Sequence of chain 1.C:
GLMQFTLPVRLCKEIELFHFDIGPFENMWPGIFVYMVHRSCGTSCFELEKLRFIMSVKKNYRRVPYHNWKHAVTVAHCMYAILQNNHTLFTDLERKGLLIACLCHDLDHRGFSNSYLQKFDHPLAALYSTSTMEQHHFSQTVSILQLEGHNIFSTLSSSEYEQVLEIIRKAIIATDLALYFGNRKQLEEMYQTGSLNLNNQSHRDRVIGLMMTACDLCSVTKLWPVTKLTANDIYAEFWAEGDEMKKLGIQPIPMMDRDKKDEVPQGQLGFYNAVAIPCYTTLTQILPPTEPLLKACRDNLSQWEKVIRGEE

Binding-site contacts:
Ligand atom C5 contacts residue PHE283 of chain 1.C at 3.5 Å (hydrophobic).
Ligand atom C11 contacts residue TYR247 of chain 1.C at 3.6 Å (hydrophobic).
Ligand atom C11 contacts residue GLN280 of chain 1.C at 3.6 Å.
Ligand atom C30 contacts residue LEU189 of chain 1.C at 3.6 Å (hydrophobic).
Ligand atom C10 contacts residue GLY279 of chain 1.C at 3.5 Å.
Ligand atom C22 contacts residue ILE246 of chain 1.C at 3.5 Å (hydrophobic).
Ligand atom C26 contacts residue LYS272 of chain 1.C at 3.5 Å.
Ligand atom C6 contacts residue TYR247 of chain 1.C at 3.3 Å (hydrophobic).
Ligand atom C21 contacts residue GLY279 of chain 1.C at 3.5 Å.
Ligand atom C8 contacts residue PHE283 of chain 1.C at 3.8 Å (hydrophobic).
Ligand atom C26 contacts residue GLU275 of chain 1.C at 3.5 Å.
Ligand atom C14 contacts residue GLY279 of chain 1.C at 3.8 Å.
Ligand atom C6 contacts residue GLY279 of chain 1.C at 3.8 Å.
Ligand atom C24 contacts residue TYR247 of chain 1.C at 3.6 Å (hydrophobic).
Ligand atom C19 contacts residue PHE283 of chain 1.C at 3.3 Å (hydrophobic).
Ligand atom N17 contacts residue PHE283 of chain 1.C at 3.3 Å.
Ligand atom O2 contacts residue PHE283 of chain 1.C at 3.3 Å.
Ligand atom N13 contacts residue ILE246 of chain 1.C at 3.4 Å.
Ligand atom N9 contacts residue MET267 of chain 1.C at 3.5 Å (h-bond).
Ligand atom N9 contacts residue GLY279 of chain 1.C at 3.7 Å.
Ligand atom C27 contacts residue LYS272 of chain 1.C at 3.6 Å.
Ligand atom C15 contacts residue LEU229 of chain 1.C at 3.7 Å (hydrophobic).
Ligand atom C27 contacts residue PRO266 of chain 1.C at 3.8 Å (hydrophobic).
Ligand atom C14 contacts residue MET267 of chain 1.C at 3.7 Å (hydrophobic).
Ligand atom C31 contacts residue HIS79 of chain 1.C at 3.5 Å.
Ligand atom C10 contacts residue TYR247 of chain 1.C at 3.6 Å (hydrophobic).
Ligand atom C4 contacts residue PHE283 of chain 1.C at 3.5 Å (hydrophobic).
Ligand atom N12 contacts residue ILE246 of chain 1.C at 3.3 Å.
Ligand atom O20 contacts residue GLN280 of chain 1.C at 2.9 Å (h-bond).
Ligand atom C23 contacts residue MET267 of chain 1.C at 3.9 Å (hydrophobic).
Ligand atom N7 contacts residue TYR247 of chain 1.C at 2.5 Å (h-bond).
Ligand atom C19 contacts residue MET267 of chain 1.C at 3.6 Å (hydrophobic).
Ligand atom N12 contacts residue PHE283 of chain 1.C at 3.6 Å.
Ligand atom C16 contacts residue PHE283 of chain 1.C at 3.6 Å (hydrophobic).
Ligand atom C27 contacts residue GLU275 of chain 1.C at 3.6 Å.
Ligand atom C18 contacts residue MET267 of chain 1.C at 3.3 Å (hydrophobic).
Ligand atom C23 contacts residue GLY279 of chain 1.C at 3.9 Å.
Ligand atom C21 contacts residue MET267 of chain 1.C at 3.8 Å (hydrophobic).
Ligand atom C25 contacts residue PRO266 of chain 1.C at 3.4 Å (hydrophobic).
Ligand atom C22 contacts residue VAL232 of chain 1.C at 3.7 Å (hydrophobic).

The protein below binds the small molecule below.
Small molecule (SMILES): C[C@@H]1CCCN1C(=O)c1cnn(C)c1C(=O)Nc1ccn2cc(-c3ccccc3)nc2c1